A small-molecule ligand and the protein it binds are described below.
Small molecule (SMILES): C=C1/C(=C\C=C2CCC[C@]3(C)[C@@H]([C@H](CC#CC(C)(C)O)CC#CC(O)(C(F)(F)F)C(F)(F)F)CC[C@@H]23)C[C@@H](O)C[C@@H]1O

Binding-site contacts:
Ligand atom C24 contacts residue HIS270 of chain 2.A at 3.8 Å.
Ligand atom C3 contacts residue TYR22 of chain 2.A at 3.6 Å (hydrophobic).
Ligand atom O2 contacts residue SER150 of chain 2.A at 3.6 Å.
Ligand atom C33 contacts residue SER112 of chain 2.A at 3.2 Å.
Ligand atom O3 contacts residue HIS180 of chain 2.A at 3.2 Å (h-bond).
Ligand atom F1 contacts residue LEU102 of chain 2.A at 3.2 Å.
Ligand atom C16 contacts residue LEU188 of chain 2.A at 3.8 Å (hydrophobic).
Ligand atom C18 contacts residue VAL109 of chain 2.A at 3.7 Å (hydrophobic).
Ligand atom F1 contacts residue LEU287 of chain 2.A at 3.8 Å.
Ligand atom C7 contacts residue SER150 of chain 2.A at 3.6 Å.
Ligand atom O2 contacts residue TYR22 of chain 2.A at 2.8 Å (h-bond).
Ligand atom O1 contacts residue ARG149 of chain 2.A at 2.8 Å (salt-bridge).
Ligand atom O4 contacts residue HIS270 of chain 2.A at 3.3 Å.
Ligand atom C33 contacts residue LEU108 of chain 2.A at 3.8 Å (hydrophobic).
Ligand atom F5 contacts residue HIS270 of chain 2.A at 3.1 Å.
Ligand atom F5 contacts residue PHE295 of chain 2.A at 3.2 Å.
Ligand atom F2 contacts residue ALA178 of chain 2.A at 3.7 Å.
Ligand atom F4 contacts residue TYR274 of chain 2.A at 3.4 Å.
Ligand atom F3 contacts residue LEU105 of chain 2.A at 3.7 Å.
Ligand atom C4 contacts residue CYS163 of chain 2.A at 3.6 Å (hydrophobic).
Ligand atom C5 contacts residue SER150 of chain 2.A at 3.6 Å.
Ligand atom C3 contacts residue CYS163 of chain 2.A at 3.8 Å (hydrophobic).
Ligand atom O3 contacts residue HIS270 of chain 2.A at 3.4 Å (h-bond).
Ligand atom C6 contacts residue SER150 of chain 2.A at 3.8 Å.
Ligand atom F4 contacts residue LEU287 of chain 2.A at 3.7 Å.
Ligand atom F4 contacts residue VAL291 of chain 2.A at 3.7 Å.
Ligand atom C23 contacts residue HIS270 of chain 2.A at 3.5 Å.
Ligand atom F5 contacts residue TYR274 of chain 2.A at 3.8 Å.
Ligand atom C9 contacts residue TRP161 of chain 2.A at 3.4 Å (hydrophobic).
Ligand atom O1 contacts residue SER112 of chain 2.A at 2.9 Å (h-bond).
Ligand atom F2 contacts residue HIS180 of chain 2.A at 2.9 Å.
Ligand atom F6 contacts residue VAL109 of chain 2.A at 3.4 Å.
Ligand atom C32 contacts residue LEU184 of chain 2.A at 3.4 Å (hydrophobic).
Ligand atom F3 contacts residue ALA106 of chain 2.A at 3.7 Å.
Ligand atom C3 contacts residue TYR26 of chain 2.A at 3.6 Å (hydrophobic).
Ligand atom C31 contacts residue LEU184 of chain 2.A at 3.4 Å (hydrophobic).
Ligand atom C22 contacts residue HIS270 of chain 2.A at 3.7 Å.
Ligand atom C10 contacts residue SER150 of chain 2.A at 3.7 Å.
Ligand atom C8 contacts residue TRP161 of chain 2.A at 3.7 Å (hydrophobic).
Ligand atom O2 contacts residue SER153 of chain 2.A at 3.0 Å (h-bond).

Sequence of chain 2.A:
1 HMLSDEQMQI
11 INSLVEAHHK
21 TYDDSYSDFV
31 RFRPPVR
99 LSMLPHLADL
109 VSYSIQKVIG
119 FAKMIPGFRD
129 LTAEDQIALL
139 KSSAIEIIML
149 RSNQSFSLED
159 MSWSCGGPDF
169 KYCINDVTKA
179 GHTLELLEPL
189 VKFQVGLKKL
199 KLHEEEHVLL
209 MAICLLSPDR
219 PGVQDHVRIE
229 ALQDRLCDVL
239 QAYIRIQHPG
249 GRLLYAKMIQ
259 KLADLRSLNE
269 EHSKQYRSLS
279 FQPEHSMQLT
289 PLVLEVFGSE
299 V